Binding-site contacts:
Ligand atom C4 contacts residue SER17 of chain 3.H at 4.1 Å.
Ligand atom C5 contacts residue ARG125 of chain 4.D at 3.5 Å.
Ligand atom O4 contacts residue THR21 of chain 3.H at 4.0 Å.
Ligand atom OP2 contacts residue MET76 of chain 4.D at 4.4 Å.
Ligand atom C2 contacts residue ARG125 of chain 4.D at 3.8 Å.
Ligand atom N3 contacts residue SER17 of chain 3.H at 4.3 Å.
Ligand atom C3' contacts residue ARG125 of chain 4.D at 3.3 Å.
Ligand atom O3' contacts residue ARG125 of chain 4.D at 4.1 Å.
Ligand atom C5' contacts residue MET76 of chain 4.D at 4.1 Å (hydrophobic).
Ligand atom C4 contacts residue ARG125 of chain 4.D at 3.5 Å.
Ligand atom P contacts residue ARG125 of chain 4.D at 3.9 Å.
Ligand atom N1 contacts residue ARG125 of chain 4.D at 3.7 Å.
Ligand atom O4 contacts residue SER17 of chain 3.H at 3.3 Å.
Ligand atom OP3 contacts residue ARG125 of chain 4.D at 2.7 Å.
Ligand atom C2' contacts residue ARG125 of chain 4.D at 3.7 Å.
Ligand atom N3 contacts residue ARG125 of chain 4.D at 3.6 Å (salt-bridge).
Ligand atom O5' contacts residue ARG131 of chain 4.D at 2.8 Å (salt-bridge).
Ligand atom C5' contacts residue ARG125 of chain 4.D at 4.2 Å.
Ligand atom P contacts residue ARG131 of chain 4.D at 3.5 Å.
Ligand atom N3 contacts residue ASN16 of chain 3.H at 2.9 Å (h-bond).
Ligand atom C5' contacts residue ARG131 of chain 4.D at 3.4 Å.
Ligand atom C1' contacts residue ARG125 of chain 4.D at 4.2 Å.
Ligand atom OP3 contacts residue ILE23 of chain 3.H at 4.3 Å.
Ligand atom OP2 contacts residue ARG131 of chain 4.D at 3.7 Å.
Ligand atom C6 contacts residue ARG125 of chain 4.D at 3.5 Å.
Ligand atom OP1 contacts residue ARG131 of chain 4.D at 3.3 Å (salt-bridge).
Ligand atom OP1 contacts residue ARG125 of chain 4.D at 3.0 Å (salt-bridge).
Ligand atom O2 contacts residue ARG125 of chain 4.D at 3.9 Å.
Ligand atom P contacts residue ILE23 of chain 3.H at 4.2 Å.
Ligand atom C2 contacts residue ASN16 of chain 3.H at 3.1 Å.
Ligand atom O4 contacts residue ARG125 of chain 4.D at 3.8 Å.
Ligand atom OP2 contacts residue SER77 of chain 4.D at 3.8 Å.
Ligand atom OP3 contacts residue SER77 of chain 4.D at 4.1 Å.
Ligand atom C4 contacts residue ASN16 of chain 3.H at 4.1 Å.
Ligand atom C4' contacts residue ARG125 of chain 4.D at 4.3 Å.
Ligand atom C5 contacts residue THR21 of chain 3.H at 4.3 Å.
Ligand atom OP2 contacts residue ILE23 of chain 3.H at 4.1 Å.
Ligand atom O5' contacts residue ARG125 of chain 4.D at 3.2 Å (salt-bridge).
Ligand atom OP1 contacts residue ILE23 of chain 3.H at 3.6 Å.
Ligand atom O2 contacts residue ASN16 of chain 3.H at 2.6 Å (h-bond).

Sequence of chain 4.D:
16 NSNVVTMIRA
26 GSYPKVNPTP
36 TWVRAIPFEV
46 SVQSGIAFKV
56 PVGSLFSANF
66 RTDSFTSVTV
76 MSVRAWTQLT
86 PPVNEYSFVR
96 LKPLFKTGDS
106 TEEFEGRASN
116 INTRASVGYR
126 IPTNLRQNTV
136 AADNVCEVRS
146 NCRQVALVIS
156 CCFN

Sequence of chain 3.H:
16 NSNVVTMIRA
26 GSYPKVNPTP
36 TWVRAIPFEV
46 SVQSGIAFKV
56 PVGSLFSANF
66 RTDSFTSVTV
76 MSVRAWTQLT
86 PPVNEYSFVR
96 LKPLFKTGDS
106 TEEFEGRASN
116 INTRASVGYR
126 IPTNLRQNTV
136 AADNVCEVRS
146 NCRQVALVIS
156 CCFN

The protein below binds the small molecule below.
Small molecule (SMILES): CO[P](=O)(O)O[C@H]1[C@@H](O)[C@H](n2ccc(=O)[nH]c2=O)O[C@@H]1COP(=O)(O)O